This protein binds this small molecule.
Small molecule (SMILES): CC(=O)N[C@@H]1[C@@H](O)[C@H](O)[C@@H](CO)O[C@H]1O

Sequence of chain 50.F:
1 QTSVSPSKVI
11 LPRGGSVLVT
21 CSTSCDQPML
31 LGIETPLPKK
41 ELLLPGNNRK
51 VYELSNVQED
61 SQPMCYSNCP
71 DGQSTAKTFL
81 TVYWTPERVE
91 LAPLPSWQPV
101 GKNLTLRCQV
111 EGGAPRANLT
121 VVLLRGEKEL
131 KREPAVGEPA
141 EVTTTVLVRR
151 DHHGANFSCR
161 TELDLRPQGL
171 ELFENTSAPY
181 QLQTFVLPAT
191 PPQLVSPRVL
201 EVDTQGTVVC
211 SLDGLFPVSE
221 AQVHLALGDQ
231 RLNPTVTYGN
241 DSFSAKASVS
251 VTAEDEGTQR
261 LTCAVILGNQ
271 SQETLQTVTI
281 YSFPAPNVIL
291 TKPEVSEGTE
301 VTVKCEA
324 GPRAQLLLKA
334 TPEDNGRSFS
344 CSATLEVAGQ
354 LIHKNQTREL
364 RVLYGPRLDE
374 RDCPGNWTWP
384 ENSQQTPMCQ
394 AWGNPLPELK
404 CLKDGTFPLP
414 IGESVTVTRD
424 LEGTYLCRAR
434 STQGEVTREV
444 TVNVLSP

Binding-site contacts:
Ligand atom N2 contacts residue PRO86 of chain 50.F at 3.9 Å.
Ligand atom C8 contacts residue ASN175 of chain 50.F at 4.5 Å.
Ligand atom C3 contacts residue NAG1 of chain 50.K at 3.7 Å.
Ligand atom C1 contacts residue THR85 of chain 50.F at 3.8 Å.
Ligand atom O3 contacts residue NAG1 of chain 50.K at 3.9 Å.
Ligand atom C8 contacts residue PRO86 of chain 50.F at 3.6 Å (hydrophobic).
Ligand atom C3 contacts residue THR85 of chain 50.F at 4.3 Å.
Ligand atom C1 contacts residue GLU174 of chain 50.F at 4.1 Å.
Ligand atom C2 contacts residue THR85 of chain 50.F at 4.5 Å.
Ligand atom C4 contacts residue ASN175 of chain 50.F at 4.2 Å.
Ligand atom C1 contacts residue ASN175 of chain 50.F at 1.4 Å.
Ligand atom N2 contacts residue THR85 of chain 50.F at 4.5 Å.
Ligand atom O4 contacts residue NAG1 of chain 50.K at 2.3 Å (h-bond).
Ligand atom O5 contacts residue GLU174 of chain 50.F at 3.5 Å (salt-bridge).
Ligand atom N2 contacts residue ASN175 of chain 50.F at 2.9 Å (h-bond).
Ligand atom C8 contacts residue ARG88 of chain 50.F at 4.3 Å.
Ligand atom C7 contacts residue PRO86 of chain 50.F at 4.3 Å (hydrophobic).
Ligand atom C5 contacts residue NAG1 of chain 50.K at 3.8 Å.
Ligand atom O5 contacts residue ASN175 of chain 50.F at 2.4 Å (h-bond).
Ligand atom O6 contacts residue PHE173 of chain 50.F at 4.0 Å.
Ligand atom O6 contacts residue THR85 of chain 50.F at 4.4 Å.
Ligand atom O6 contacts residue GLU174 of chain 50.F at 3.8 Å.
Ligand atom C8 contacts residue GLU87 of chain 50.F at 3.6 Å.
Ligand atom C5 contacts residue ASN175 of chain 50.F at 3.6 Å.
Ligand atom C5 contacts residue THR85 of chain 50.F at 4.0 Å.
Ligand atom C6 contacts residue NAG1 of chain 50.K at 4.2 Å.
Ligand atom C3 contacts residue ASN175 of chain 50.F at 3.8 Å.
Ligand atom C2 contacts residue ASN175 of chain 50.F at 2.4 Å.
Ligand atom C4 contacts residue NAG1 of chain 50.K at 3.5 Å.
Ligand atom O5 contacts residue THR85 of chain 50.F at 4.3 Å.
Ligand atom C7 contacts residue ASN175 of chain 50.F at 3.4 Å.
Ligand atom O7 contacts residue ASN175 of chain 50.F at 3.5 Å (h-bond).